Binding-site contacts:
Ligand atom C6 contacts residue ASN460 of chain 1.A at 4.4 Å.
Ligand atom C3 contacts residue ASN278 of chain 1.A at 3.9 Å.
Ligand atom O7 contacts residue NAG1 of chain 1.O at 3.4 Å.
Ligand atom C7 contacts residue ASN278 of chain 1.A at 3.4 Å.
Ligand atom C8 contacts residue NAG1 of chain 1.O at 3.7 Å.
Ligand atom C6 contacts residue ASP226 of chain 1.A at 3.3 Å.
Ligand atom C7 contacts residue ASN394 of chain 1.A at 4.1 Å.
Ligand atom O6 contacts residue ARG396 of chain 1.A at 3.8 Å.
Ligand atom C2 contacts residue NAG1 of chain 1.O at 4.1 Å.
Ligand atom C7 contacts residue NAG1 of chain 1.O at 3.5 Å.
Ligand atom O7 contacts residue ASN278 of chain 1.A at 3.2 Å (h-bond).
Ligand atom O5 contacts residue ASN278 of chain 1.A at 2.4 Å (h-bond).
Ligand atom N2 contacts residue NAG1 of chain 1.O at 3.9 Å.
Ligand atom O7 contacts residue CYS459 of chain 1.A at 3.9 Å.
Ligand atom C7 contacts residue ASN460 of chain 1.A at 4.1 Å.
Ligand atom N2 contacts residue ASN278 of chain 1.A at 3.0 Å (h-bond).
Ligand atom O6 contacts residue ASP226 of chain 1.A at 3.9 Å.
Ligand atom C8 contacts residue GLN270 of chain 1.A at 3.9 Å.
Ligand atom C7 contacts residue GLN270 of chain 1.A at 4.1 Å.
Ligand atom N2 contacts residue SER461 of chain 1.A at 4.0 Å.
Ligand atom C8 contacts residue ASN460 of chain 1.A at 3.7 Å.
Ligand atom O7 contacts residue ASN460 of chain 1.A at 3.2 Å (h-bond).
Ligand atom C4 contacts residue ASN278 of chain 1.A at 4.2 Å.
Ligand atom O3 contacts residue ARG396 of chain 1.A at 4.4 Å.
Ligand atom C2 contacts residue ASN278 of chain 1.A at 2.5 Å.
Ligand atom O3 contacts residue NAG1 of chain 1.O at 4.0 Å.
Ligand atom C5 contacts residue ARG396 of chain 1.A at 3.9 Å.
Ligand atom C6 contacts residue TRP225 of chain 1.A at 4.2 Å (hydrophobic).
Ligand atom C5 contacts residue ASN460 of chain 1.A at 3.7 Å.
Ligand atom C1 contacts residue ASN278 of chain 1.A at 1.5 Å.
Ligand atom C5 contacts residue ASN278 of chain 1.A at 3.7 Å.
Ligand atom C6 contacts residue LYS222 of chain 1.A at 4.1 Å.
Ligand atom O6 contacts residue LYS222 of chain 1.A at 3.8 Å.
Ligand atom O6 contacts residue TRP225 of chain 1.A at 3.1 Å (h-bond).
Ligand atom C6 contacts residue ARG396 of chain 1.A at 3.7 Å.
Ligand atom O7 contacts residue GLN270 of chain 1.A at 3.5 Å.
Ligand atom C8 contacts residue ASN394 of chain 1.A at 3.2 Å.
Ligand atom O4 contacts residue LYS222 of chain 1.A at 3.8 Å.
Ligand atom C6 contacts residue TRP225 of chain 1.A at 4.0 Å (hydrophobic).
Ligand atom C1 contacts residue SER461 of chain 1.A at 3.8 Å.

A protein and the small-molecule ligand that binds it are described below.
Small molecule (SMILES): CC(=O)N[C@H]1[C@H](O[C@H]2[C@H](O)[C@@H](NC(C)=O)CO[C@@H]2CO)O[C@H](CO)[C@@H](O[C@@H]2O[C@H](CO[C@H]3O[C@H](CO)[C@@H](O)[C@H](O)[C@@H]3O)[C@@H](O)[C@H](O[C@H]3O[C@H](CO)[C@@H](O)[C@H](O)[C@@H]3O[C@H]3O[C@H](CO)[C@@H](O)[C@H](O)[C@@H]3O)[C@@H]2O)[C@@H]1O

Sequence of chain 1.A:
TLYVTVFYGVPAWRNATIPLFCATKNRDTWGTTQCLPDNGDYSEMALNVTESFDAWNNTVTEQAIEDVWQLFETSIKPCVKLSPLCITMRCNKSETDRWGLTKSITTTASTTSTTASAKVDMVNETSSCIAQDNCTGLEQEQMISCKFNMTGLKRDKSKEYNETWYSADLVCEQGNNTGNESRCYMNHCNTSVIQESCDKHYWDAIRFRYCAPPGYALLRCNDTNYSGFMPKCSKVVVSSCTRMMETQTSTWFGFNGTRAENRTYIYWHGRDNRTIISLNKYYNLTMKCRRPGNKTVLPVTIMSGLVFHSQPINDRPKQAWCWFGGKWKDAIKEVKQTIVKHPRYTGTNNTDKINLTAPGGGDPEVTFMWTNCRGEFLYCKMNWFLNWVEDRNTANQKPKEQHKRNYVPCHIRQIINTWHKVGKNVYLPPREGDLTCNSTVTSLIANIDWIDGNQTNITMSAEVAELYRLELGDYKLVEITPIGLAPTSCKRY